The small molecule below binds the protein below.
Small molecule (SMILES): Cc1ccc2c(c1)c1c(n2C[C@@H](O)CNC2CCCCC2)CCCC1

Binding-site contacts:
Ligand atom CAM contacts residue TYR349 of chain 1.F at 3.6 Å (hydrophobic).
Ligand atom CAF contacts residue TYR115 of chain 1.F at 3.4 Å (hydrophobic).
Ligand atom CAX contacts residue TYR349 of chain 1.F at 4.0 Å (hydrophobic).
Ligand atom CAC contacts residue ASN397 of chain 1.F at 3.9 Å.
Ligand atom CAV contacts residue ASN397 of chain 1.F at 3.8 Å.
Ligand atom CAL contacts residue TYR219 of chain 1.F at 3.2 Å (hydrophobic).
Ligand atom CAD contacts residue HIS221 of chain 1.F at 4.2 Å.
Ligand atom CAJ contacts residue TYR103 of chain 1.F at 3.9 Å (hydrophobic).
Ligand atom CAI contacts residue LEU332 of chain 1.F at 3.7 Å (hydrophobic).
Ligand atom CAN contacts residue LEU455 of chain 1.F at 4.1 Å (hydrophobic).
Ligand atom OAB contacts residue PHE334 of chain 1.F at 3.6 Å.
Ligand atom CAX contacts residue LEU455 of chain 1.F at 3.9 Å (hydrophobic).
Ligand atom CAW contacts residue TYR349 of chain 1.F at 4.1 Å (hydrophobic).
Ligand atom NAQ contacts residue TYR349 of chain 1.F at 3.3 Å (h-bond).
Ligand atom CAK contacts residue HIS221 of chain 1.F at 3.8 Å.
Ligand atom CAE contacts residue HIS221 of chain 1.F at 3.4 Å.
Ligand atom CAR contacts residue HIS221 of chain 1.F at 3.9 Å.
Ligand atom CAM contacts residue LEU455 of chain 1.F at 3.9 Å (hydrophobic).
Ligand atom CAH contacts residue GLY418 of chain 1.F at 3.1 Å.
Ligand atom CAG contacts residue GLY418 of chain 1.F at 2.7 Å.
Ligand atom CAS contacts residue HIS221 of chain 1.F at 3.7 Å.
Ligand atom CAV contacts residue HIS221 of chain 1.F at 3.7 Å.
Ligand atom CAF contacts residue LEU455 of chain 1.F at 3.4 Å (hydrophobic).
Ligand atom CAU contacts residue HIS221 of chain 1.F at 3.3 Å.
Ligand atom CAD contacts residue ASN397 of chain 1.F at 3.2 Å.
Ligand atom CAP contacts residue ASN397 of chain 1.F at 3.9 Å.
Ligand atom CAG contacts residue ASP417 of chain 1.F at 3.4 Å.
Ligand atom CAA contacts residue PHE234 of chain 1.F at 3.4 Å (hydrophobic).
Ligand atom CAH contacts residue TYR219 of chain 1.F at 4.1 Å (hydrophobic).
Ligand atom CAK contacts residue GLY418 of chain 1.F at 4.0 Å.
Ligand atom CAP contacts residue TYR349 of chain 1.F at 4.0 Å (hydrophobic).
Ligand atom CAI contacts residue LEU455 of chain 1.F at 3.0 Å (hydrophobic).
Ligand atom OAB contacts residue PHE113 of chain 1.F at 3.9 Å.
Ligand atom CAJ contacts residue LEU455 of chain 1.F at 3.3 Å (hydrophobic).
Ligand atom CAM contacts residue LEU332 of chain 1.F at 3.5 Å (hydrophobic).
Ligand atom CAL contacts residue GLY418 of chain 1.F at 4.0 Å.
Ligand atom OAB contacts residue TYR349 of chain 1.F at 3.2 Å (h-bond).
Ligand atom NAY contacts residue ASN397 of chain 1.F at 4.1 Å.
Ligand atom CAM contacts residue PHE113 of chain 1.F at 3.8 Å (hydrophobic).
Ligand atom CAK contacts residue ASP417 of chain 1.F at 3.2 Å.

Sequence of chain 1.F:
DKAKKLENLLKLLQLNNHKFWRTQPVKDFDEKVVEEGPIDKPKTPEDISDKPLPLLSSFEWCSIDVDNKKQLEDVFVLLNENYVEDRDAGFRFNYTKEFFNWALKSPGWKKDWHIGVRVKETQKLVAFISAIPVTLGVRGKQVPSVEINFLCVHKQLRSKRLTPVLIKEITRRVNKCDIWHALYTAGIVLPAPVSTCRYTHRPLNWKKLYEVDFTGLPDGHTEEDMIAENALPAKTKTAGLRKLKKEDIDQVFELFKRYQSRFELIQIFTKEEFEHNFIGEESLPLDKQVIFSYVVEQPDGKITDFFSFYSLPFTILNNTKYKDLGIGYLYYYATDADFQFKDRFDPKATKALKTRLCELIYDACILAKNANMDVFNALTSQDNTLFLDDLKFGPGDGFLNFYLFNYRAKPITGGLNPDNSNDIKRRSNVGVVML